Binding-site contacts:
Ligand atom CAG contacts residue PHE102 of chain 1.A at 3.9 Å (hydrophobic).
Ligand atom NAN contacts residue VAL106 of chain 1.A at 3.8 Å.
Ligand atom CAG contacts residue VAL106 of chain 1.A at 4.1 Å (hydrophobic).
Ligand atom CAE contacts residue ALA107 of chain 1.A at 3.3 Å (hydrophobic).
Ligand atom CAA contacts residue ALA113 of chain 1.A at 3.7 Å (hydrophobic).
Ligand atom CAO contacts residue VAL106 of chain 1.A at 4.1 Å (hydrophobic).
Ligand atom CAE contacts residue ILE186 of chain 1.A at 4.1 Å (hydrophobic).
Ligand atom CAR contacts residue VAL106 of chain 1.A at 3.4 Å (hydrophobic).
Ligand atom CAI contacts residue PHE102 of chain 1.A at 4.2 Å (hydrophobic).
Ligand atom CAL contacts residue HIS189 of chain 1.A at 3.7 Å.
Ligand atom CAI contacts residue VAL106 of chain 1.A at 3.8 Å (hydrophobic).
Ligand atom CAJ contacts residue VAL106 of chain 1.A at 3.7 Å (hydrophobic).
Ligand atom CAG contacts residue ASN99 of chain 1.A at 3.7 Å.
Ligand atom CAH contacts residue VAL106 of chain 1.A at 4.1 Å (hydrophobic).
Ligand atom NAM contacts residue VAL106 of chain 1.A at 3.9 Å.
Ligand atom CAC contacts residue HIS189 of chain 1.A at 4.4 Å.
Ligand atom CAD contacts residue ARG178 of chain 1.A at 4.0 Å.
Ligand atom CAS contacts residue ILE186 of chain 1.A at 4.3 Å (hydrophobic).
Ligand atom CAB contacts residue ALA187 of chain 1.A at 4.3 Å (hydrophobic).
Ligand atom CAK contacts residue ILE186 of chain 1.A at 4.1 Å (hydrophobic).
Ligand atom NAN contacts residue ALA107 of chain 1.A at 4.3 Å.
Ligand atom CAH contacts residue ASN99 of chain 1.A at 3.4 Å.
Ligand atom CAP contacts residue VAL106 of chain 1.A at 3.8 Å (hydrophobic).
Ligand atom CAE contacts residue VAL106 of chain 1.A at 3.5 Å (hydrophobic).
Ligand atom CAK contacts residue HIS189 of chain 1.A at 3.3 Å.
Ligand atom CAA contacts residue ARG178 of chain 1.A at 4.4 Å.
Ligand atom CAB contacts residue LYS105 of chain 1.A at 4.5 Å.
Ligand atom CAQ contacts residue VAL106 of chain 1.A at 3.5 Å (hydrophobic).
Ligand atom CAL contacts residue ILE186 of chain 1.A at 4.1 Å (hydrophobic).

Sequence of chain 1.A:
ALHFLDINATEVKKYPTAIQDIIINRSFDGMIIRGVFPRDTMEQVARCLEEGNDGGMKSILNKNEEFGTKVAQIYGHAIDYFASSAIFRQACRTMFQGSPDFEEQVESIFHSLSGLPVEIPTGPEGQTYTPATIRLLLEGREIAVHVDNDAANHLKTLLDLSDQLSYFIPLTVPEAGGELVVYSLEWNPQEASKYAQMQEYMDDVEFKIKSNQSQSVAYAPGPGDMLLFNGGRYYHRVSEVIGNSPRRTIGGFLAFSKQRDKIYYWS

The small molecule below binds the protein below.
Small molecule (SMILES): [C-]#[N+][C@@H]1[C@@H]2c3c([nH]c4ccccc34)C(C)(C)[C@H]2CC[C@@]1(C)CC